Sequence of chain 1.C:
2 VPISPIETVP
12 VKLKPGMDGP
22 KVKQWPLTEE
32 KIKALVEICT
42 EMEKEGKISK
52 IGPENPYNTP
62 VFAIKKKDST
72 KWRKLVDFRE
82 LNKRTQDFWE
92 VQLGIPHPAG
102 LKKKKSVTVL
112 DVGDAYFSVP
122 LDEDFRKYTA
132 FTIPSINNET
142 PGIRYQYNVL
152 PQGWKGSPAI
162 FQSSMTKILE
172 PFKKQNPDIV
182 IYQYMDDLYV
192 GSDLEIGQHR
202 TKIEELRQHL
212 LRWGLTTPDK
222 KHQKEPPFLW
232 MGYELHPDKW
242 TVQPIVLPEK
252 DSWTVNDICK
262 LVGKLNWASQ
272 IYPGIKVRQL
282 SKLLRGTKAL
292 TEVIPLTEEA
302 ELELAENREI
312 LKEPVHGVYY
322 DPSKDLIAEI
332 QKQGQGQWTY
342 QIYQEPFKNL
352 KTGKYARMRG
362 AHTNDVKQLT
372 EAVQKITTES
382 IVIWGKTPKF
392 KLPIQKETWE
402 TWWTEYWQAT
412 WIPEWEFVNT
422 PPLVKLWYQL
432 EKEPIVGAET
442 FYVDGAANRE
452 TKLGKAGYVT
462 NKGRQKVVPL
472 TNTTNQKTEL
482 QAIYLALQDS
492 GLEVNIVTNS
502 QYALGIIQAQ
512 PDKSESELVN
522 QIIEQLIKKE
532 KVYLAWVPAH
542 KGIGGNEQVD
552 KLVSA

The protein below binds the small molecule below.
Small molecule (SMILES): Cc1ccnc2c1NC(=O)c1cccnc1N2C1CC1

Binding-site contacts:
Ligand atom N8 contacts residue TYR190 of chain 1.C at 3.4 Å.
Ligand atom C10 contacts residue LEU102 of chain 1.C at 4.0 Å (hydrophobic).
Ligand atom C7 contacts residue TYR190 of chain 1.C at 4.0 Å (hydrophobic).
Ligand atom C12 contacts residue VAL108 of chain 1.C at 3.9 Å (hydrophobic).
Ligand atom OE contacts residue VAL108 of chain 1.C at 3.9 Å.
Ligand atom C9 contacts residue VAL108 of chain 1.C at 3.8 Å (hydrophobic).
Ligand atom C10 contacts residue VAL108 of chain 1.C at 3.9 Å (hydrophobic).
Ligand atom C5 contacts residue TRP231 of chain 1.C at 4.1 Å (hydrophobic).
Ligand atom C5 contacts residue TYR183 of chain 1.C at 3.3 Å (hydrophobic).
Ligand atom N3 contacts residue TYR183 of chain 1.C at 3.8 Å.
Ligand atom N14 contacts residue LYS103 of chain 1.C at 3.9 Å.
Ligand atom C11 contacts residue TYR320 of chain 1.C at 3.8 Å (hydrophobic).
Ligand atom CC contacts residue VAL181 of chain 1.C at 3.5 Å (hydrophobic).
Ligand atom CB contacts residue LYS105 of chain 1.C at 4.0 Å.
Ligand atom CB contacts residue VAL181 of chain 1.C at 3.8 Å (hydrophobic).
Ligand atom C4 contacts residue TYR183 of chain 1.C at 3.4 Å (hydrophobic).
Ligand atom C12 contacts residue HIS237 of chain 1.C at 3.4 Å.
Ligand atom C12 contacts residue PRO238 of chain 1.C at 3.5 Å (hydrophobic).
Ligand atom CB contacts residue GLY192 of chain 1.C at 4.1 Å.
Ligand atom OE contacts residue PHE229 of chain 1.C at 3.9 Å.
Ligand atom C6 contacts residue TYR190 of chain 1.C at 4.0 Å (hydrophobic).
Ligand atom C15 contacts residue LEU102 of chain 1.C at 3.9 Å (hydrophobic).
Ligand atom N14 contacts residue LEU102 of chain 1.C at 4.1 Å.
Ligand atom CD contacts residue LEU236 of chain 1.C at 3.9 Å (hydrophobic).
Ligand atom C12 contacts residue TYR320 of chain 1.C at 3.4 Å (hydrophobic).
Ligand atom C13 contacts residue PRO238 of chain 1.C at 3.9 Å (hydrophobic).
Ligand atom OE contacts residue LEU236 of chain 1.C at 3.2 Å.
Ligand atom C11 contacts residue VAL108 of chain 1.C at 4.0 Å (hydrophobic).
Ligand atom N3 contacts residue LEU102 of chain 1.C at 3.5 Å.
Ligand atom N14 contacts residue VAL108 of chain 1.C at 4.0 Å.
Ligand atom C4 contacts residue LEU102 of chain 1.C at 3.6 Å (hydrophobic).
Ligand atom C13 contacts residue TYR320 of chain 1.C at 4.0 Å (hydrophobic).
Ligand atom CD contacts residue TRP231 of chain 1.C at 3.5 Å (hydrophobic).
Ligand atom C2 contacts residue LEU102 of chain 1.C at 4.1 Å (hydrophobic).
Ligand atom C15 contacts residue VAL108 of chain 1.C at 4.0 Å (hydrophobic).
Ligand atom C13 contacts residue VAL108 of chain 1.C at 3.9 Å (hydrophobic).
Ligand atom C11 contacts residue HIS237 of chain 1.C at 3.6 Å.
Ligand atom C13 contacts residue LYS103 of chain 1.C at 3.4 Å.
Ligand atom CC contacts residue TYR190 of chain 1.C at 3.6 Å (hydrophobic).
Ligand atom CD contacts residue TYR190 of chain 1.C at 3.6 Å (hydrophobic).